Sequence of chain 1.A:
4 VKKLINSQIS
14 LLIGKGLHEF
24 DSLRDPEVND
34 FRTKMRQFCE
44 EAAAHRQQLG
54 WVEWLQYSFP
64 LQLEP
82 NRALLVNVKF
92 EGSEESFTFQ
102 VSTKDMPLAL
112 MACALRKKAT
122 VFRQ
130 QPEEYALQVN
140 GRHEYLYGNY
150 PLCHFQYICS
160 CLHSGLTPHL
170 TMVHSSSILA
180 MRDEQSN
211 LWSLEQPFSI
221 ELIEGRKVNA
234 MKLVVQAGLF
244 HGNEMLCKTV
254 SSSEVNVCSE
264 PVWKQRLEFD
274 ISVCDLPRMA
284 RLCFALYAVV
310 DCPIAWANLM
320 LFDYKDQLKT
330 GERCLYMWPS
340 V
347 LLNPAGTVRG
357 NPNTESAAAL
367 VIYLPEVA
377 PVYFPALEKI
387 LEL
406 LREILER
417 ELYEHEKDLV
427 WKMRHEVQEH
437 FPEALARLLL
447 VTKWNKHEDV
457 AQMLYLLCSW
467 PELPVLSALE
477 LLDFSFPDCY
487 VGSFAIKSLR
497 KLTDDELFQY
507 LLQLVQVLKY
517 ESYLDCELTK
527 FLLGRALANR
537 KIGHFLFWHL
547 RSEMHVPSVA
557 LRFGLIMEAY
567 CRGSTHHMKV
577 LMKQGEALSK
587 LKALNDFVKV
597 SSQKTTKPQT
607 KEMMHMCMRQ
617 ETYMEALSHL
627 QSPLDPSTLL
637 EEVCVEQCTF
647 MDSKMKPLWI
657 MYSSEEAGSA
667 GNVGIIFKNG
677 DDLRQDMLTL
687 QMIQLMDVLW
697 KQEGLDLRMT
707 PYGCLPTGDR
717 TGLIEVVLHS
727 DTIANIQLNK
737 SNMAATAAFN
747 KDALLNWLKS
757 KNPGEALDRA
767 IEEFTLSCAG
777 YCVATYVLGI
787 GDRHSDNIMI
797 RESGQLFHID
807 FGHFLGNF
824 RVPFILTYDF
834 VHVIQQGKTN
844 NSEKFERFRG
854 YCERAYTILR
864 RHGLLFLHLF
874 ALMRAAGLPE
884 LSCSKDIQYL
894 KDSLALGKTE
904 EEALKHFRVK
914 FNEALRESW

A protein and the small-molecule ligand that binds it are described below.
Small molecule (SMILES): Cn1nc(-c2cnc(N)c(-n3nnc4ccccc43)n2)nc1C1(c2ccccc2)CC1

Binding-site contacts:
Ligand atom N27 contacts residue MET795 of chain 1.A at 3.8 Å.
Ligand atom N27 contacts residue TRP655 of chain 1.A at 3.3 Å.
Ligand atom C16 contacts residue GLU721 of chain 1.A at 3.9 Å.
Ligand atom N31 contacts residue TYR708 of chain 1.A at 3.8 Å.
Ligand atom C6 contacts residue TRP655 of chain 1.A at 3.7 Å (hydrophobic).
Ligand atom N27 contacts residue SER726 of chain 1.A at 3.7 Å.
Ligand atom N30 contacts residue TRP655 of chain 1.A at 3.8 Å.
Ligand atom C22 contacts residue SER726 of chain 1.A at 3.5 Å.
Ligand atom N24 contacts residue ILE720 of chain 1.A at 3.9 Å.
Ligand atom N31 contacts residue GLU721 of chain 1.A at 2.9 Å (salt-bridge).
Ligand atom N26 contacts residue TRP655 of chain 1.A at 3.9 Å.
Ligand atom C16 contacts residue ILE672 of chain 1.A at 3.7 Å (hydrophobic).
Ligand atom C2 contacts residue TRP655 of chain 1.A at 3.6 Å (hydrophobic).
Ligand atom C4 contacts residue ASP806 of chain 1.A at 3.9 Å.
Ligand atom N25 contacts residue MET795 of chain 1.A at 3.7 Å.
Ligand atom C19 contacts residue ASN731 of chain 1.A at 3.8 Å.
Ligand atom N28 contacts residue ILE720 of chain 1.A at 3.7 Å.
Ligand atom C9 contacts residue MET647 of chain 1.A at 3.7 Å (hydrophobic).
Ligand atom N25 contacts residue ILE672 of chain 1.A at 3.9 Å.
Ligand atom N29 contacts residue ILE672 of chain 1.A at 3.7 Å.
Ligand atom C1 contacts residue THR645 of chain 1.A at 3.7 Å.
Ligand atom C17 contacts residue MET795 of chain 1.A at 3.5 Å (hydrophobic).
Ligand atom C10 contacts residue VAL723 of chain 1.A at 3.6 Å (hydrophobic).
Ligand atom C17 contacts residue TRP655 of chain 1.A at 3.5 Å (hydrophobic).
Ligand atom C13 contacts residue ILE672 of chain 1.A at 3.9 Å (hydrophobic).
Ligand atom C15 contacts residue ILE672 of chain 1.A at 3.5 Å (hydrophobic).
Ligand atom C8 contacts residue ASP806 of chain 1.A at 3.3 Å.
Ligand atom C20 contacts residue ASN731 of chain 1.A at 3.5 Å.
Ligand atom N30 contacts residue SER726 of chain 1.A at 3.9 Å.
Ligand atom C14 contacts residue MET795 of chain 1.A at 3.6 Å (hydrophobic).
Ligand atom N23 contacts residue VAL723 of chain 1.A at 3.0 Å (h-bond).
Ligand atom N31 contacts residue ILE720 of chain 1.A at 3.5 Å.
Ligand atom C12 contacts residue ILE805 of chain 1.A at 3.9 Å (hydrophobic).
Ligand atom C8 contacts residue ILE720 of chain 1.A at 3.9 Å (hydrophobic).
Ligand atom C14 contacts residue TRP655 of chain 1.A at 3.8 Å (hydrophobic).
Ligand atom N23 contacts residue VAL722 of chain 1.A at 3.6 Å.
Ligand atom C5 contacts residue MET647 of chain 1.A at 3.5 Å (hydrophobic).
Ligand atom N24 contacts residue ILE805 of chain 1.A at 3.6 Å.
Ligand atom N28 contacts residue ILE805 of chain 1.A at 3.4 Å.
Ligand atom C20 contacts residue ASP727 of chain 1.A at 3.3 Å.